Binding-site contacts:
Ligand atom CD2 contacts residue THR50 of chain 4.A at 3.9 Å.
Ligand atom N contacts residue THR28 of chain 3.B at 2.5 Å (h-bond).
Ligand atom N contacts residue GLY25 of chain 3.B at 3.7 Å.
Ligand atom C contacts residue THR47 of chain 4.A at 3.2 Å.
Ligand atom CE3 contacts residue GLN45 of chain 4.A at 3.3 Å.
Ligand atom CA contacts residue THR28 of chain 3.B at 3.8 Å.
Ligand atom CB contacts residue SER51 of chain 3.B at 3.6 Å.
Ligand atom C contacts residue SER51 of chain 3.B at 3.5 Å.
Ligand atom N contacts residue THR23 of chain 3.B at 3.2 Å (h-bond).
Ligand atom CZ2 contacts residue ILE20 of chain 4.A at 4.1 Å (hydrophobic).
Ligand atom CA contacts residue THR50 of chain 4.A at 3.6 Å.
Ligand atom CZ2 contacts residue GLY21 of chain 4.A at 3.5 Å.
Ligand atom CH2 contacts residue THR50 of chain 4.A at 3.8 Å.
Ligand atom CH2 contacts residue ILE53 of chain 4.A at 3.2 Å (hydrophobic).
Ligand atom O contacts residue SER51 of chain 3.B at 2.9 Å (h-bond).
Ligand atom NE1 contacts residue HIS32 of chain 4.A at 3.8 Å.
Ligand atom O contacts residue GLY25 of chain 3.B at 2.8 Å (h-bond).
Ligand atom CA contacts residue GLY25 of chain 3.B at 4.1 Å.
Ligand atom CE3 contacts residue THR50 of chain 4.A at 3.4 Å.
Ligand atom CZ3 contacts residue ILE53 of chain 4.A at 3.2 Å (hydrophobic).
Ligand atom CA contacts residue SER51 of chain 3.B at 4.0 Å.
Ligand atom CH2 contacts residue GLY21 of chain 4.A at 3.9 Å.
Ligand atom CH2 contacts residue VAL19 of chain 4.A at 4.1 Å (hydrophobic).
Ligand atom CD1 contacts residue THR28 of chain 3.B at 3.9 Å.
Ligand atom O contacts residue ARG24 of chain 3.B at 3.0 Å.
Ligand atom C contacts residue THR50 of chain 4.A at 3.8 Å.
Ligand atom CZ3 contacts residue ALA44 of chain 4.A at 4.1 Å (hydrophobic).
Ligand atom CZ3 contacts residue GLN45 of chain 4.A at 3.8 Å.
Ligand atom OXT contacts residue THR50 of chain 4.A at 3.2 Å (h-bond).
Ligand atom O contacts residue THR47 of chain 4.A at 3.9 Å.
Ligand atom OXT contacts residue GLY25 of chain 3.B at 3.8 Å.
Ligand atom C contacts residue THR23 of chain 3.B at 4.1 Å.
Ligand atom CA contacts residue HIS31 of chain 4.A at 4.1 Å.
Ligand atom O contacts residue THR23 of chain 3.B at 3.2 Å (h-bond).
Ligand atom OXT contacts residue THR47 of chain 4.A at 2.1 Å (h-bond).
Ligand atom CG contacts residue THR50 of chain 4.A at 4.0 Å.
Ligand atom CB contacts residue THR50 of chain 4.A at 4.0 Å.
Ligand atom CZ2 contacts residue VAL19 of chain 4.A at 3.8 Å (hydrophobic).
Ligand atom C contacts residue GLY25 of chain 3.B at 3.5 Å.
Ligand atom CZ3 contacts residue THR50 of chain 4.A at 3.2 Å.

Sequence of chain 3.B:
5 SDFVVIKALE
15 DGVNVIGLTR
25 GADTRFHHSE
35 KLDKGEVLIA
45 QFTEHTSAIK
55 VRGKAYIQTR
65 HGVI

The small molecule below binds the protein below.
Small molecule (SMILES): N[C@@H](Cc1c[nH]c2ccccc12)C(=O)O

Sequence of chain 4.A:
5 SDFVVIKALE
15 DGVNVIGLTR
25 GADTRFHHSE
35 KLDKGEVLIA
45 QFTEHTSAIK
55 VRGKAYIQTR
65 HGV